Binding-site contacts:
Ligand atom CG contacts residue HIS354 of chain 2.A at 4.3 Å.
Ligand atom N contacts residue PRO1 of chain 2.B at 1.3 Å.
Ligand atom C contacts residue ARG370 of chain 2.A at 3.5 Å.
Ligand atom C contacts residue HIS350 of chain 2.A at 4.3 Å.
Ligand atom CD1 contacts residue HIS361 of chain 2.A at 3.5 Å.
Ligand atom N contacts residue TRP88 of chain 3.A at 4.5 Å.
Ligand atom OXT contacts residue ARG370 of chain 2.A at 3.3 Å (salt-bridge).
Ligand atom CD2 contacts residue TYR366 of chain 2.A at 3.7 Å (hydrophobic).
Ligand atom O contacts residue TRP88 of chain 3.A at 3.5 Å.
Ligand atom CB contacts residue ARG153 of chain 1.A at 4.0 Å.
Ligand atom CB contacts residue HIS361 of chain 2.A at 4.3 Å.
Ligand atom CG contacts residue ARG370 of chain 2.A at 4.2 Å.
Ligand atom O contacts residue HIS350 of chain 2.A at 4.3 Å.
Ligand atom O contacts residue ARG153 of chain 1.A at 3.0 Å (salt-bridge).
Ligand atom C contacts residue TRP88 of chain 3.A at 4.2 Å (hydrophobic).
Ligand atom CD1 contacts residue ARG153 of chain 1.A at 3.3 Å.
Ligand atom CA contacts residue PRO1 of chain 2.B at 2.5 Å (hydrophobic).
Ligand atom CB contacts residue ARG370 of chain 2.A at 4.0 Å.
Ligand atom N contacts residue HIS354 of chain 2.A at 4.5 Å.
Ligand atom OXT contacts residue HIS350 of chain 2.A at 3.8 Å.
Ligand atom CD2 contacts residue HIS354 of chain 2.A at 3.5 Å.
Ligand atom CB contacts residue HIS354 of chain 2.A at 3.9 Å.
Ligand atom CD2 contacts residue ARG370 of chain 2.A at 3.9 Å.
Ligand atom C contacts residue PRO1 of chain 2.B at 3.5 Å (hydrophobic).
Ligand atom O contacts residue PRO1 of chain 2.B at 4.2 Å.
Ligand atom N contacts residue HIS361 of chain 2.A at 4.3 Å.
Ligand atom CB contacts residue PRO1 of chain 2.B at 3.5 Å (hydrophobic).
Ligand atom CG contacts residue ARG153 of chain 1.A at 3.0 Å.
Ligand atom O contacts residue GLY351 of chain 2.A at 3.8 Å.
Ligand atom C contacts residue GLY351 of chain 2.A at 3.6 Å.
Ligand atom CD2 contacts residue ARG153 of chain 1.A at 4.0 Å.
Ligand atom OXT contacts residue GLY351 of chain 2.A at 2.7 Å (h-bond).
Ligand atom C contacts residue ARG153 of chain 1.A at 3.8 Å.
Ligand atom CA contacts residue TRP88 of chain 3.A at 4.5 Å (hydrophobic).
Ligand atom OXT contacts residue PRO1 of chain 2.B at 4.0 Å.
Ligand atom O contacts residue ARG370 of chain 2.A at 3.3 Å (salt-bridge).
Ligand atom CA contacts residue ARG153 of chain 1.A at 4.0 Å.

Sequence of chain 2.A:
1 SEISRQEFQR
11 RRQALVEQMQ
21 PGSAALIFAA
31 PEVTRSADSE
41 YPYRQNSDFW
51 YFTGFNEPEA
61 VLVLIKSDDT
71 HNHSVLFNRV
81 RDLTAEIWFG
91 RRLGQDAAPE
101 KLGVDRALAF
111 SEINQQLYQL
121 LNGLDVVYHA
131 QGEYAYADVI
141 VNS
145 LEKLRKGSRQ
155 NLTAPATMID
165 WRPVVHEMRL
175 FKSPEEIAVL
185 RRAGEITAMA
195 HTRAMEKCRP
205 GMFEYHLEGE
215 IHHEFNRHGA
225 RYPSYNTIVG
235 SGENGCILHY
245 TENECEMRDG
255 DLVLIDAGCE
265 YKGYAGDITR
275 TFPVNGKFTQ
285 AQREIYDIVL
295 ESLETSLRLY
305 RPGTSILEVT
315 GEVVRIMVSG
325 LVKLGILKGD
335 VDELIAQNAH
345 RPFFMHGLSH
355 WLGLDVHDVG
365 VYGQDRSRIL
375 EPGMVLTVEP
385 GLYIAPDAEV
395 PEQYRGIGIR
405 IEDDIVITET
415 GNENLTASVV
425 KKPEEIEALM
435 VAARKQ

Sequence of chain 3.A:
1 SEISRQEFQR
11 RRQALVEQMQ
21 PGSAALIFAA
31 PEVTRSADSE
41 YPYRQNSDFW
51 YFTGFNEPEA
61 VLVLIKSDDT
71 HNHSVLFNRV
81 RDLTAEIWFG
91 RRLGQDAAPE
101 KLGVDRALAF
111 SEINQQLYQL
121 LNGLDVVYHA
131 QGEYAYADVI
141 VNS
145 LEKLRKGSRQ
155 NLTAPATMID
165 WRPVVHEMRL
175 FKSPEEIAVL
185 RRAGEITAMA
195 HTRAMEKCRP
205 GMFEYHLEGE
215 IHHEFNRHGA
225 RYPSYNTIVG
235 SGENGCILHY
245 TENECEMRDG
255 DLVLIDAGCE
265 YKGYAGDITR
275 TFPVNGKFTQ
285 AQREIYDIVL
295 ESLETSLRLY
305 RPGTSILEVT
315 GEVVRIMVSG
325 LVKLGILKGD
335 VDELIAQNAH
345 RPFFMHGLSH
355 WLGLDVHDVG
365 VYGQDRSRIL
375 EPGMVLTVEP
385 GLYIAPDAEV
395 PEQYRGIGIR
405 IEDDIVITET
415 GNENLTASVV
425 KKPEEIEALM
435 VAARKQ

The protein below binds the small molecule below.
Small molecule (SMILES): CC(C)C[C@H](N)C(=O)O

Sequence of chain 1.A:
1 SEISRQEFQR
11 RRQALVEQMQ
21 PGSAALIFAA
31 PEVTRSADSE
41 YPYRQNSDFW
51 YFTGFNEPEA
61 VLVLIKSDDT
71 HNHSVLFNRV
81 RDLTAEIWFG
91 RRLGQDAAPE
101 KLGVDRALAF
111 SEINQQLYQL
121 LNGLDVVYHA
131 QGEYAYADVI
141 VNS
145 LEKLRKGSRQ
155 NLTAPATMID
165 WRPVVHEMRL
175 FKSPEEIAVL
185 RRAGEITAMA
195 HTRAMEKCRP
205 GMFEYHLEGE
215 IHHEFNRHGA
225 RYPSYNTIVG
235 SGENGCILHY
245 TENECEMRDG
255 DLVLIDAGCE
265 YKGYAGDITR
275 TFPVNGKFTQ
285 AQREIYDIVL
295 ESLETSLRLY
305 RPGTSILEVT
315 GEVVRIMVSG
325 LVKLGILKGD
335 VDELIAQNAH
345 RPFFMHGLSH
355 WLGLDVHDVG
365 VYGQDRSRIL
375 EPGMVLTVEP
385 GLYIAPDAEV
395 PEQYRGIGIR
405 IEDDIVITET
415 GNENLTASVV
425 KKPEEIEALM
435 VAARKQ